Sequence of chain 1.C:
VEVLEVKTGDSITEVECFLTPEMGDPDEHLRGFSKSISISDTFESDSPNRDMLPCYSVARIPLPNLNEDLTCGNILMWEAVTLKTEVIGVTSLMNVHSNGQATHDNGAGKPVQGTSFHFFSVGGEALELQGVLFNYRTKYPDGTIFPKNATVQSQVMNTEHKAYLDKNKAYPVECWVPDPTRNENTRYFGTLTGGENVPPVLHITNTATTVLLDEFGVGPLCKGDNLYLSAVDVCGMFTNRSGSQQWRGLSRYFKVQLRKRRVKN

Binding-site contacts:
Ligand atom C8 contacts residue GLN253 of chain 1.C at 4.2 Å.
Ligand atom C9 contacts residue SER43 of chain 1.C at 3.6 Å.
Ligand atom C10 contacts residue LEU37 of chain 1.C at 4.0 Å (hydrophobic).
Ligand atom C11 contacts residue PHE245 of chain 1.C at 4.3 Å (hydrophobic).
Ligand atom C4 contacts residue ASN247 of chain 1.C at 3.8 Å.
Ligand atom O1A contacts residue ASN247 of chain 1.C at 4.1 Å.
Ligand atom O8 contacts residue SER251 of chain 1.C at 4.1 Å.
Ligand atom O9 contacts residue LYS42 of chain 1.C at 3.3 Å.
Ligand atom C11 contacts residue PHE50 of chain 1.D at 3.6 Å (hydrophobic).
Ligand atom O1B contacts residue SER251 of chain 1.C at 2.7 Å (h-bond).
Ligand atom O10 contacts residue LEU37 of chain 1.C at 3.5 Å.
Ligand atom C10 contacts residue PHE50 of chain 1.D at 4.0 Å (hydrophobic).
Ligand atom C11 contacts residue ASN247 of chain 1.C at 3.7 Å.
Ligand atom O4 contacts residue PHE50 of chain 1.D at 4.0 Å.
Ligand atom O1A contacts residue SER249 of chain 1.C at 2.7 Å (h-bond).
Ligand atom O8 contacts residue SER43 of chain 1.C at 3.1 Å (h-bond).
Ligand atom O1B contacts residue SER249 of chain 1.C at 3.9 Å.
Ligand atom C10 contacts residue ASN247 of chain 1.C at 3.8 Å.
Ligand atom C5 contacts residue ASN247 of chain 1.C at 3.8 Å.
Ligand atom O4 contacts residue ASN247 of chain 1.C at 4.0 Å.
Ligand atom C8 contacts residue SER43 of chain 1.C at 4.2 Å.
Ligand atom C7 contacts residue GLN253 of chain 1.C at 3.5 Å.
Ligand atom O4 contacts residue ASN106 of chain 1.C at 3.2 Å (h-bond).
Ligand atom O10 contacts residue PHE50 of chain 1.D at 4.2 Å.
Ligand atom O10 contacts residue GLN253 of chain 1.C at 4.3 Å.
Ligand atom O8 contacts residue GLN253 of chain 1.C at 4.2 Å.
Ligand atom N5 contacts residue ASN247 of chain 1.C at 3.0 Å (h-bond).
Ligand atom C6 contacts residue ASN247 of chain 1.C at 3.9 Å.
Ligand atom C10 contacts residue GLN253 of chain 1.C at 3.5 Å.
Ligand atom O1B contacts residue ASN247 of chain 1.C at 4.1 Å.
Ligand atom O1A contacts residue SER251 of chain 1.C at 3.5 Å (h-bond).
Ligand atom C11 contacts residue LEU37 of chain 1.C at 3.8 Å (hydrophobic).
Ligand atom N5 contacts residue GLN253 of chain 1.C at 3.4 Å (h-bond).
Ligand atom C1 contacts residue SER251 of chain 1.C at 3.4 Å.
Ligand atom C11 contacts residue GLN253 of chain 1.C at 3.2 Å.
Ligand atom O7 contacts residue LEU37 of chain 1.C at 3.6 Å.
Ligand atom C6 contacts residue GLN253 of chain 1.C at 3.9 Å.
Ligand atom O9 contacts residue SER43 of chain 1.C at 2.9 Å (h-bond).
Ligand atom C1 contacts residue SER249 of chain 1.C at 3.7 Å.
Ligand atom C9 contacts residue GLN253 of chain 1.C at 3.8 Å.

Sequence of chain 1.D:
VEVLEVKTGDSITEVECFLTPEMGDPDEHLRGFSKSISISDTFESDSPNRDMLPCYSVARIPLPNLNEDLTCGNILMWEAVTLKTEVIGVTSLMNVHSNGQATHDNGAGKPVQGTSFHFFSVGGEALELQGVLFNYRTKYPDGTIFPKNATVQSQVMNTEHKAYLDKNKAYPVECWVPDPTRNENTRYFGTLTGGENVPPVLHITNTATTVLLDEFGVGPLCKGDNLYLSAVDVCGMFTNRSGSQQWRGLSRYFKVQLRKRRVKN

The protein below binds the small molecule below.
Small molecule (SMILES): CC(=O)N[C@H]1[C@H]([C@H](O)[C@H](O)CO)O[C@@](OC[C@H]2O[C@@H](O)[C@H](O)[C@@H](O)[C@H]2O)(C(=O)O)C[C@@H]1O